This small molecule binds to this protein.
Small molecule (SMILES): Cc1ccccc1-c1ccc(CN)cc1Cl

Binding-site contacts:
Ligand atom C6 contacts residue MET248 of chain 1.A at 4.0 Å (hydrophobic).
Ligand atom C9 contacts residue LEU147 of chain 1.A at 3.5 Å (hydrophobic).
Ligand atom N contacts residue ASN141 of chain 1.A at 3.8 Å.
Ligand atom C3 contacts residue MET248 of chain 1.A at 4.2 Å (hydrophobic).
Ligand atom C3 contacts residue MET160 of chain 1.A at 3.9 Å (hydrophobic).
Ligand atom C11 contacts residue LEU147 of chain 1.A at 4.1 Å (hydrophobic).
Ligand atom C contacts residue PRO182 of chain 1.A at 3.8 Å (hydrophobic).
Ligand atom C9 contacts residue PHE144 of chain 1.A at 3.5 Å (hydrophobic).
Ligand atom C3 contacts residue ILE156 of chain 1.A at 3.7 Å (hydrophobic).
Ligand atom C contacts residue MET248 of chain 1.A at 3.6 Å (hydrophobic).
Ligand atom C13 contacts residue ILE187 of chain 1.A at 3.9 Å (hydrophobic).
Ligand atom C13 contacts residue MET244 of chain 1.A at 4.0 Å (hydrophobic).
Ligand atom C contacts residue MET244 of chain 1.A at 3.4 Å (hydrophobic).
Ligand atom C10 contacts residue LEU147 of chain 1.A at 3.7 Å (hydrophobic).
Ligand atom C8 contacts residue LEU147 of chain 1.A at 4.1 Å (hydrophobic).
Ligand atom CL contacts residue ILE163 of chain 1.A at 3.5 Å.
Ligand atom C10 contacts residue PRO182 of chain 1.A at 3.7 Å (hydrophobic).
Ligand atom N contacts residue MET186 of chain 1.A at 4.1 Å.
Ligand atom C4 contacts residue MET248 of chain 1.A at 4.0 Å (hydrophobic).
Ligand atom C11 contacts residue PRO182 of chain 1.A at 3.2 Å (hydrophobic).
Ligand atom C12 contacts residue VAL185 of chain 1.A at 3.6 Å (hydrophobic).
Ligand atom C10 contacts residue PHE144 of chain 1.A at 4.0 Å (hydrophobic).
Ligand atom N contacts residue VAL185 of chain 1.A at 2.7 Å (h-bond).
Ligand atom C5 contacts residue LEU151 of chain 1.A at 4.2 Å (hydrophobic).
Ligand atom CL contacts residue MET244 of chain 1.A at 3.4 Å.
Ligand atom C11 contacts residue PHE144 of chain 1.A at 3.8 Å (hydrophobic).
Ligand atom C5 contacts residue MET248 of chain 1.A at 3.9 Å (hydrophobic).
Ligand atom C12 contacts residue PRO182 of chain 1.A at 3.5 Å (hydrophobic).
Ligand atom C2 contacts residue MET248 of chain 1.A at 3.6 Å (hydrophobic).
Ligand atom C11 contacts residue VAL185 of chain 1.A at 3.8 Å (hydrophobic).
Ligand atom CL contacts residue ILE187 of chain 1.A at 3.8 Å.
Ligand atom C10 contacts residue VAL185 of chain 1.A at 4.2 Å (hydrophobic).
Ligand atom C1 contacts residue MET244 of chain 1.A at 3.8 Å (hydrophobic).
Ligand atom C4 contacts residue ILE156 of chain 1.A at 4.1 Å (hydrophobic).
Ligand atom C2 contacts residue MET244 of chain 1.A at 3.8 Å (hydrophobic).
Ligand atom CL contacts residue VAL185 of chain 1.A at 3.4 Å.
Ligand atom C12 contacts residue ILE187 of chain 1.A at 4.1 Å (hydrophobic).
Ligand atom N contacts residue PRO182 of chain 1.A at 3.1 Å (h-bond).
Ligand atom C1 contacts residue MET248 of chain 1.A at 3.5 Å (hydrophobic).
Ligand atom C4 contacts residue TYR159 of chain 1.A at 4.2 Å (hydrophobic).

Sequence of chain 1.A:
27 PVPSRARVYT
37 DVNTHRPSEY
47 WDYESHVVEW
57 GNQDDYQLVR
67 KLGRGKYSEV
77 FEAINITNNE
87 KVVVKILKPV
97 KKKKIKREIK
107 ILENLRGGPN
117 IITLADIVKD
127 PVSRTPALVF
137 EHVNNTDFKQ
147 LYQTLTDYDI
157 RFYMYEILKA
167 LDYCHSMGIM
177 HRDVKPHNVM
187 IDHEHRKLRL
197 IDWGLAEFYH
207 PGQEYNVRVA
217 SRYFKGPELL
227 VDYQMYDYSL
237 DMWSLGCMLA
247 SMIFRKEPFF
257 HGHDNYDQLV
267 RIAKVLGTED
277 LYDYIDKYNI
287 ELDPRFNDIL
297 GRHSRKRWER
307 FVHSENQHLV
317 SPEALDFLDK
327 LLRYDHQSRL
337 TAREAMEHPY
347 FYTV